Sequence of chain 2.B:
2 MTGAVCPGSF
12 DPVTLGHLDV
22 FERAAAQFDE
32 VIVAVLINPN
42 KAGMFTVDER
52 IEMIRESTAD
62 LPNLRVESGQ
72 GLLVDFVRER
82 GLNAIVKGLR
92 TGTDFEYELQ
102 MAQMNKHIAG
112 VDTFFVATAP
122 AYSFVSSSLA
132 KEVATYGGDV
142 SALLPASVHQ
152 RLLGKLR

A protein and the small-molecule ligand that binds it are described below.
Small molecule (SMILES): O=C(O)c1ccccc1C(=O)c1ccc(Cl)c([N+](=O)[O-])c1

Sequence of chain 2.A:
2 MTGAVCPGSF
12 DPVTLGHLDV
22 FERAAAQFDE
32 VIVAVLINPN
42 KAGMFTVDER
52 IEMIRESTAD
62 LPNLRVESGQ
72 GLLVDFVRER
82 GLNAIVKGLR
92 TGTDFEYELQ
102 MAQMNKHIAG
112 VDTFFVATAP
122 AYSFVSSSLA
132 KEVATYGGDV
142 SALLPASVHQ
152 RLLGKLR

Binding-site contacts:
Ligand atom N10 contacts residue LEU74 of chain 2.B at 4.0 Å.
Ligand atom O21 contacts residue LEU74 of chain 2.B at 2.9 Å (h-bond).
Ligand atom C03 contacts residue LEU74 of chain 2.B at 4.0 Å (hydrophobic).
Ligand atom C17 contacts residue GLY72 of chain 2.B at 3.8 Å.
Ligand atom C16 contacts residue GLY72 of chain 2.B at 3.7 Å.
Ligand atom CL contacts residue ALA35 of chain 2.B at 3.1 Å.
Ligand atom C17 contacts residue LEU73 of chain 2.B at 3.9 Å (hydrophobic).
Ligand atom C05 contacts residue LEU37 of chain 2.B at 3.7 Å (hydrophobic).
Ligand atom C08 contacts residue LEU37 of chain 2.B at 3.9 Å (hydrophobic).
Ligand atom N10 contacts residue GLY70 of chain 2.B at 4.0 Å.
Ligand atom C14 contacts residue GLY72 of chain 2.B at 3.4 Å.
Ligand atom O11 contacts residue PHE77 of chain 2.B at 3.9 Å.
Ligand atom O11 contacts residue GLN71 of chain 2.B at 3.9 Å.
Ligand atom C06 contacts residue LEU37 of chain 2.B at 3.6 Å (hydrophobic).
Ligand atom CL contacts residue LEU37 of chain 2.B at 3.4 Å.
Ligand atom O11 contacts residue LEU74 of chain 2.B at 3.8 Å.
Ligand atom C19 contacts residue LEU73 of chain 2.B at 3.9 Å (hydrophobic).
Ligand atom N10 contacts residue GLY72 of chain 2.B at 3.8 Å.
Ligand atom C14 contacts residue LEU37 of chain 2.B at 4.0 Å (hydrophobic).
Ligand atom C09 contacts residue LEU74 of chain 2.B at 3.7 Å (hydrophobic).
Ligand atom CL contacts residue GLY9 of chain 2.B at 3.6 Å.
Ligand atom O12 contacts residue GLN71 of chain 2.B at 3.8 Å.
Ligand atom C13 contacts residue GLY72 of chain 2.B at 3.5 Å.
Ligand atom O21 contacts residue LEU73 of chain 2.B at 3.8 Å.
Ligand atom C19 contacts residue LEU74 of chain 2.B at 3.9 Å (hydrophobic).
Ligand atom O12 contacts residue GLY70 of chain 2.B at 3.1 Å.
Ligand atom C09 contacts residue LEU37 of chain 2.B at 4.0 Å (hydrophobic).
Ligand atom CL contacts residue PRO8 of chain 2.B at 3.9 Å.
Ligand atom C18 contacts residue GLY72 of chain 2.B at 3.7 Å.
Ligand atom C08 contacts residue LEU74 of chain 2.B at 3.9 Å (hydrophobic).
Ligand atom C19 contacts residue GLU133 of chain 2.A at 3.9 Å.
Ligand atom C16 contacts residue TYR137 of chain 2.A at 3.4 Å (hydrophobic).
Ligand atom O20 contacts residue GLU133 of chain 2.A at 2.9 Å (salt-bridge).
Ligand atom C15 contacts residue GLY72 of chain 2.B at 3.5 Å.
Ligand atom O11 contacts residue GLY72 of chain 2.B at 3.0 Å (h-bond).
Ligand atom C17 contacts residue TYR137 of chain 2.A at 3.7 Å (hydrophobic).
Ligand atom CL contacts residue VAL36 of chain 2.B at 3.9 Å.
Ligand atom C03 contacts residue GLY72 of chain 2.B at 4.0 Å.
Ligand atom C09 contacts residue GLY72 of chain 2.B at 3.1 Å.
Ligand atom C08 contacts residue GLY72 of chain 2.B at 3.9 Å.